Sequence of chain 1.A:
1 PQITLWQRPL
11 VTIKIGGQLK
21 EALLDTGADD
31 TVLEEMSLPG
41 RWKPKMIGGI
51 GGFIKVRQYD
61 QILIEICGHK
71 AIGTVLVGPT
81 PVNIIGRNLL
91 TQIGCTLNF

A small-molecule ligand and the protein it binds are described below.
Small molecule (SMILES): Cc1cccc(C)c1OCC(=O)N[C@@H](Cc1ccccc1)[C@@H](O)C[C@H](Cc1ccccc1)NC(=O)[C@H](C(C)C)N1CCCNC1=O

Sequence of chain 1.B:
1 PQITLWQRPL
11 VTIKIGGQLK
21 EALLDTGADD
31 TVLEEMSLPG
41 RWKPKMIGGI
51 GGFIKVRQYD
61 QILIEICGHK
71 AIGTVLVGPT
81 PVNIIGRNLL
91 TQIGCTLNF

Binding-site contacts:
Ligand atom O1 contacts residue ASP29 of chain 1.A at 2.6 Å (salt-bridge).
Ligand atom N4 contacts residue GLY27 of chain 1.B at 3.7 Å.
Ligand atom O4 contacts residue GLY27 of chain 1.B at 3.1 Å (h-bond).
Ligand atom O4 contacts residue ASP25 of chain 1.A at 3.1 Å (salt-bridge).
Ligand atom C5 contacts residue VAL82 of chain 1.A at 3.7 Å (hydrophobic).
Ligand atom C9 contacts residue ILE84 of chain 1.A at 3.8 Å (hydrophobic).
Ligand atom O4 contacts residue ASP25 of chain 1.B at 2.6 Å (salt-bridge).
Ligand atom O5 contacts residue GLY49 of chain 1.B at 3.5 Å.
Ligand atom C23 contacts residue ASP25 of chain 1.B at 3.3 Å.
Ligand atom C24 contacts residue ASP25 of chain 1.B at 3.5 Å.
Ligand atom C33 contacts residue ASP29 of chain 1.B at 3.2 Å.
Ligand atom C24 contacts residue ASP25 of chain 1.A at 3.2 Å.
Ligand atom C3 contacts residue ASP29 of chain 1.A at 3.6 Å.
Ligand atom N3 contacts residue GLY27 of chain 1.A at 3.3 Å (h-bond).
Ligand atom C2 contacts residue GLY48 of chain 1.A at 3.5 Å.
Ligand atom C16 contacts residue PRO81 of chain 1.B at 3.4 Å (hydrophobic).
Ligand atom C15 contacts residue ASP30 of chain 1.A at 3.8 Å.
Ligand atom C18 contacts residue GLY48 of chain 1.A at 3.8 Å.
Ligand atom N2 contacts residue ASP29 of chain 1.A at 3.2 Å (salt-bridge).
Ligand atom C21 contacts residue ILE50 of chain 1.A at 3.6 Å (hydrophobic).
Ligand atom C8 contacts residue PRO81 of chain 1.A at 3.6 Å (hydrophobic).
Ligand atom C7 contacts residue PRO81 of chain 1.A at 3.6 Å (hydrophobic).
Ligand atom O1 contacts residue GLY27 of chain 1.A at 3.4 Å (h-bond).
Ligand atom C29 contacts residue ILE84 of chain 1.A at 3.8 Å (hydrophobic).
Ligand atom C16 contacts residue GLY48 of chain 1.A at 3.7 Å.
Ligand atom O5 contacts residue ILE50 of chain 1.B at 3.7 Å.
Ligand atom C16 contacts residue GLY49 of chain 1.A at 3.7 Å.
Ligand atom C36 contacts residue ASP30 of chain 1.B at 3.8 Å.
Ligand atom O2 contacts residue GLY49 of chain 1.A at 3.4 Å.
Ligand atom C6 contacts residue VAL82 of chain 1.A at 3.6 Å (hydrophobic).
Ligand atom C14 contacts residue ILE84 of chain 1.A at 3.5 Å (hydrophobic).
Ligand atom C9 contacts residue ILE50 of chain 1.B at 3.8 Å (hydrophobic).
Ligand atom C8 contacts residue GLY49 of chain 1.B at 3.6 Å.
Ligand atom C37 contacts residue GLY48 of chain 1.A at 3.7 Å.
Ligand atom C31 contacts residue ASP30 of chain 1.B at 3.6 Å.
Ligand atom O1 contacts residue ALA28 of chain 1.A at 3.3 Å.
Ligand atom C32 contacts residue ASP30 of chain 1.B at 3.3 Å.
Ligand atom C17 contacts residue GLY48 of chain 1.A at 3.2 Å.
Ligand atom C29 contacts residue GLY27 of chain 1.B at 3.7 Å.
Ligand atom C29 contacts residue ASP25 of chain 1.A at 3.7 Å.